Binding-site contacts:
Ligand atom N2 contacts residue LYS180 of chain 3.D at 4.2 Å.
Ligand atom C4 contacts residue ASN169 of chain 3.D at 4.3 Å.
Ligand atom C3 contacts residue LYS180 of chain 3.D at 4.2 Å.
Ligand atom C1 contacts residue ASN169 of chain 3.D at 1.4 Å.
Ligand atom C3 contacts residue ASN169 of chain 3.D at 3.8 Å.
Ligand atom N2 contacts residue PHE168 of chain 3.D at 4.1 Å.
Ligand atom C7 contacts residue PHE168 of chain 3.D at 3.6 Å (hydrophobic).
Ligand atom O3 contacts residue ASN135 of chain 3.D at 4.3 Å.
Ligand atom O3 contacts residue LYS180 of chain 3.D at 4.1 Å.
Ligand atom O7 contacts residue ASN169 of chain 3.D at 2.8 Å (h-bond).
Ligand atom C7 contacts residue ASN169 of chain 3.D at 3.1 Å.
Ligand atom O7 contacts residue PHE168 of chain 3.D at 3.6 Å.
Ligand atom C8 contacts residue ASN135 of chain 3.D at 3.6 Å.
Ligand atom C8 contacts residue LEU134 of chain 3.D at 4.0 Å (hydrophobic).
Ligand atom C8 contacts residue SER167 of chain 3.D at 3.6 Å.
Ligand atom O7 contacts residue THR133 of chain 3.D at 3.4 Å (h-bond).
Ligand atom O6 contacts residue ASN135 of chain 3.D at 3.7 Å.
Ligand atom N2 contacts residue ASN169 of chain 3.D at 2.7 Å (h-bond).
Ligand atom C7 contacts residue SER167 of chain 3.D at 4.4 Å.
Ligand atom C8 contacts residue PHE168 of chain 3.D at 3.9 Å (hydrophobic).
Ligand atom C1 contacts residue LYS180 of chain 3.D at 4.5 Å.
Ligand atom C8 contacts residue THR133 of chain 3.D at 3.2 Å.
Ligand atom C7 contacts residue THR133 of chain 3.D at 3.7 Å.
Ligand atom C2 contacts residue ASN169 of chain 3.D at 2.4 Å.
Ligand atom O5 contacts residue ASN169 of chain 3.D at 2.5 Å (h-bond).
Ligand atom C5 contacts residue ASN169 of chain 3.D at 3.8 Å.

Sequence of chain 3.D:
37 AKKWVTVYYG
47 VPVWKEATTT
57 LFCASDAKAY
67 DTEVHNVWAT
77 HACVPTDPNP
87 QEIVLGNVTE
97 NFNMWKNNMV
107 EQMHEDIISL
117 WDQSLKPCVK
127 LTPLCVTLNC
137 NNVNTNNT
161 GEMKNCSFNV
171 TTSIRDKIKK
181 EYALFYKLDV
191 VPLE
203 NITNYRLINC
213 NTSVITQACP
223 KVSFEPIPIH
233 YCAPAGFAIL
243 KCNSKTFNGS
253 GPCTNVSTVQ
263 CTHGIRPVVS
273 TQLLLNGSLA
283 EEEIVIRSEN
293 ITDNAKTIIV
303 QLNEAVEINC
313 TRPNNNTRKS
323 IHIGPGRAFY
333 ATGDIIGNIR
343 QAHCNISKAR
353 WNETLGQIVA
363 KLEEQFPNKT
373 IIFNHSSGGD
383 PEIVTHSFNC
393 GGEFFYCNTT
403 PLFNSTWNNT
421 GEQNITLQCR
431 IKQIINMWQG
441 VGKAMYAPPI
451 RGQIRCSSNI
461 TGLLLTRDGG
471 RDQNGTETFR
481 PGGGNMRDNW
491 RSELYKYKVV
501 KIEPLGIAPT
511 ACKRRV

This small molecule binds to this protein.
Small molecule (SMILES): CC(=O)N[C@H]1[C@H](O[C@H]2[C@H](O)[C@@H](NC(C)=O)CO[C@@H]2CO)O[C@H](CO)[C@@H](O)[C@@H]1O